Binding-site contacts:
Ligand atom C1 contacts residue ASN717 of chain 1.A at 1.5 Å.
Ligand atom C8 contacts residue ASN717 of chain 1.A at 4.3 Å.
Ligand atom N2 contacts residue ASN717 of chain 1.A at 2.9 Å (h-bond).
Ligand atom C8 contacts residue LEU922 of chain 1.A at 3.6 Å (hydrophobic).
Ligand atom C1 contacts residue LEU922 of chain 1.A at 4.3 Å (hydrophobic).
Ligand atom C1 contacts residue GLN1071 of chain 1.A at 4.3 Å.
Ligand atom C5 contacts residue GLN926 of chain 1.A at 4.1 Å.
Ligand atom O7 contacts residue LEU922 of chain 1.A at 3.4 Å.
Ligand atom O5 contacts residue GLN1071 of chain 1.A at 4.3 Å.
Ligand atom C5 contacts residue ASN717 of chain 1.A at 3.8 Å.
Ligand atom N2 contacts residue LEU922 of chain 1.A at 4.3 Å.
Ligand atom C6 contacts residue GLN926 of chain 1.A at 4.1 Å.
Ligand atom C8 contacts residue ASN925 of chain 1.A at 3.9 Å.
Ligand atom O7 contacts residue GLN1071 of chain 1.A at 3.9 Å.
Ligand atom O4 contacts residue LEU922 of chain 1.A at 3.8 Å.
Ligand atom O6 contacts residue THR719 of chain 1.A at 4.1 Å.
Ligand atom O5 contacts residue GLN926 of chain 1.A at 4.4 Å.
Ligand atom C7 contacts residue ASN717 of chain 1.A at 3.2 Å.
Ligand atom O6 contacts residue GLN926 of chain 1.A at 3.1 Å (h-bond).
Ligand atom C8 contacts residue GLN926 of chain 1.A at 4.0 Å.
Ligand atom C7 contacts residue LEU922 of chain 1.A at 3.6 Å (hydrophobic).
Ligand atom C4 contacts residue ASN717 of chain 1.A at 4.3 Å.
Ligand atom C5 contacts residue LEU922 of chain 1.A at 4.0 Å (hydrophobic).
Ligand atom O7 contacts residue ASN717 of chain 1.A at 3.0 Å (h-bond).
Ligand atom C3 contacts residue ASN717 of chain 1.A at 3.9 Å.
Ligand atom O7 contacts residue ASN925 of chain 1.A at 4.4 Å.
Ligand atom O5 contacts residue ASN717 of chain 1.A at 2.4 Å (h-bond).
Ligand atom C2 contacts residue ASN717 of chain 1.A at 2.5 Å.
Ligand atom C4 contacts residue LEU922 of chain 1.A at 4.4 Å (hydrophobic).
Ligand atom C3 contacts residue LEU922 of chain 1.A at 4.3 Å (hydrophobic).

A protein and the small-molecule ligand that binds it are described below.
Small molecule (SMILES): CC(=O)N[C@H]1[C@H](O[C@H]2[C@H](O)[C@@H](NC(C)=O)CO[C@@H]2CO)O[C@H](CO)[C@@H](O)[C@@H]1O

Sequence of chain 1.A:
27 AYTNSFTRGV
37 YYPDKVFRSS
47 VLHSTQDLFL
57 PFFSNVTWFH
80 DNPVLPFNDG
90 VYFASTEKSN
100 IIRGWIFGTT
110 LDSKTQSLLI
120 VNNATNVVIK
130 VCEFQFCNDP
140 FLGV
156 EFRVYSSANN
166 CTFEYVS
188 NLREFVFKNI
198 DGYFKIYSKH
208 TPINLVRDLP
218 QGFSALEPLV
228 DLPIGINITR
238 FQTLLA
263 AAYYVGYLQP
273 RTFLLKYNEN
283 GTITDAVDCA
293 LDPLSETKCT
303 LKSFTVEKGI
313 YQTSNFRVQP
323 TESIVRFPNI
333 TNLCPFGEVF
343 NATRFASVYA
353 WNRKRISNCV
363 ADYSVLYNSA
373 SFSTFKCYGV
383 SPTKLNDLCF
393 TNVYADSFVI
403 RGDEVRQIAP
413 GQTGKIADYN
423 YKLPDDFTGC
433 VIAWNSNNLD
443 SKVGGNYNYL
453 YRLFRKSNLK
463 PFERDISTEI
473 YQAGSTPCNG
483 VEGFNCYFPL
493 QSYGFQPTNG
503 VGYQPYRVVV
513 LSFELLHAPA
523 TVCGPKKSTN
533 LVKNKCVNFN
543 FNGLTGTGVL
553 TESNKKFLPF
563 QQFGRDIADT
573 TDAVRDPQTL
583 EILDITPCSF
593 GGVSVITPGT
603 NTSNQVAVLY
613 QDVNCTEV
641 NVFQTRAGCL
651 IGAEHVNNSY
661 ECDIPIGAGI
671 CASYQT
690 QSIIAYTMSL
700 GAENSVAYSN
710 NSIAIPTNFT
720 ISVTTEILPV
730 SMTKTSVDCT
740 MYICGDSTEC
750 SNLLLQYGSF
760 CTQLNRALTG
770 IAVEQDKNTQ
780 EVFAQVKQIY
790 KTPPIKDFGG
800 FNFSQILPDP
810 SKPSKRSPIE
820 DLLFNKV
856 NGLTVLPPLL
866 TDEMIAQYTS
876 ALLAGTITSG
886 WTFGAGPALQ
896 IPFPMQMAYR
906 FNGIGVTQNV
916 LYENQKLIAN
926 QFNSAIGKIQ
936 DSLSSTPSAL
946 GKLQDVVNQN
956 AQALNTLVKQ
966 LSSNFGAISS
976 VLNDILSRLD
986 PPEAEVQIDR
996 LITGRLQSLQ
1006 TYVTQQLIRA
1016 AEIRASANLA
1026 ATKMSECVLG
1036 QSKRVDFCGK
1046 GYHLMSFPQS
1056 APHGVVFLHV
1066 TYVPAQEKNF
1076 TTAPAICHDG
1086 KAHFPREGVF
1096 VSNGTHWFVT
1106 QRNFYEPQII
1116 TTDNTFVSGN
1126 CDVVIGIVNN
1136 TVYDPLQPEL